Binding-site contacts:
Ligand atom C25 contacts residue TYR272 of chain 1.L at 3.6 Å (hydrophobic).
Ligand atom C35 contacts residue GLY221 of chain 1.L at 3.5 Å.
Ligand atom C33 contacts residue HIS219 of chain 1.L at 3.8 Å.
Ligand atom CL31 contacts residue CYS177 of chain 1.L at 3.7 Å.
Ligand atom C17 contacts residue TYR272 of chain 1.L at 3.6 Å (hydrophobic).
Ligand atom C16 contacts residue TYR272 of chain 1.L at 3.5 Å (hydrophobic).
Ligand atom N36 contacts residue CYS225 of chain 1.L at 3.6 Å (h-bond).
Ligand atom C12 contacts residue HIS321 of chain 1.L at 3.6 Å.
Ligand atom N36 contacts residue GLN212 of chain 1.L at 3.3 Å (h-bond).
Ligand atom N18 contacts residue HIS321 of chain 1.L at 3.3 Å (h-bond).
Ligand atom CL31 contacts residue PHE174 of chain 1.L at 3.7 Å.
Ligand atom C21 contacts residue TRP275 of chain 1.L at 3.5 Å (hydrophobic).
Ligand atom C17 contacts residue CYS271 of chain 1.L at 3.8 Å (hydrophobic).
Ligand atom C16 contacts residue SO41 of chain 1.QA at 3.6 Å.
Ligand atom C29 contacts residue HIS219 of chain 1.L at 3.7 Å.
Ligand atom O13 contacts residue ARG173 of chain 1.L at 2.9 Å (salt-bridge).
Ligand atom C4 contacts residue MES1 of chain 1.SA at 3.8 Å.
Ligand atom N36 contacts residue GLY221 of chain 1.L at 3.2 Å.
Ligand atom O13 contacts residue TYR166 of chain 1.K at 3.8 Å.
Ligand atom C30 contacts residue ARG173 of chain 1.L at 3.6 Å.
Ligand atom C12 contacts residue ZN1 of chain 1.OA at 3.3 Å.
Ligand atom N18 contacts residue ZN1 of chain 1.OA at 2.1 Å.
Ligand atom C33 contacts residue GLY221 of chain 1.L at 3.7 Å.
Ligand atom C20 contacts residue ARG173 of chain 1.L at 3.8 Å.
Ligand atom C5 contacts residue TRP275 of chain 1.L at 3.7 Å (hydrophobic).
Ligand atom C2 contacts residue LEU320 of chain 1.L at 3.5 Å (hydrophobic).
Ligand atom C27 contacts residue ARG173 of chain 1.L at 3.8 Å.
Ligand atom N18 contacts residue CYS271 of chain 1.L at 3.5 Å (h-bond).
Ligand atom N18 contacts residue ASP269 of chain 1.L at 3.1 Å (salt-bridge).
Ligand atom C14 contacts residue ARG173 of chain 1.L at 3.8 Å.
Ligand atom C17 contacts residue SO41 of chain 1.QA at 3.6 Å.
Ligand atom C2 contacts residue MES1 of chain 1.SA at 3.7 Å.
Ligand atom CL31 contacts residue ALA123 of chain 1.L at 3.6 Å.
Ligand atom C20 contacts residue MES1 of chain 1.SA at 3.6 Å.
Ligand atom C35 contacts residue GLN212 of chain 1.L at 3.5 Å.
Ligand atom N36 contacts residue SER222 of chain 1.L at 3.6 Å.
Ligand atom N36 contacts residue ARG173 of chain 1.L at 3.5 Å.
Ligand atom C17 contacts residue ASP269 of chain 1.L at 3.4 Å.
Ligand atom C17 contacts residue ZN1 of chain 1.OA at 2.9 Å.
Ligand atom C29 contacts residue TYR272 of chain 1.L at 3.4 Å (hydrophobic).

This small molecule binds to this protein.
Small molecule (SMILES): N#Cc1ccc(Cn2cncc2CN2CCN(c3cccc(Cl)c3)C(=O)C2)cc1

Sequence of chain 1.K:
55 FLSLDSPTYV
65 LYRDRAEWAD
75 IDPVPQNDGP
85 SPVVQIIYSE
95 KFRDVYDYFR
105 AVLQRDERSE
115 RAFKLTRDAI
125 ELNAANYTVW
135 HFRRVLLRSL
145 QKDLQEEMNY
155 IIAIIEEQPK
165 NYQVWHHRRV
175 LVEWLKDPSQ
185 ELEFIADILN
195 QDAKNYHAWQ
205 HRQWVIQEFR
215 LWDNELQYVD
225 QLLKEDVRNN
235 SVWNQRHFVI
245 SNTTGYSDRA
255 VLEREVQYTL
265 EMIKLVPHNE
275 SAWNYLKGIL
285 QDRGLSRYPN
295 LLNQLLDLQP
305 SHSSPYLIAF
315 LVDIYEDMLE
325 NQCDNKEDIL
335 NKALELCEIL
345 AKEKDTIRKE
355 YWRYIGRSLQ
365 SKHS

Sequence of chain 1.L:
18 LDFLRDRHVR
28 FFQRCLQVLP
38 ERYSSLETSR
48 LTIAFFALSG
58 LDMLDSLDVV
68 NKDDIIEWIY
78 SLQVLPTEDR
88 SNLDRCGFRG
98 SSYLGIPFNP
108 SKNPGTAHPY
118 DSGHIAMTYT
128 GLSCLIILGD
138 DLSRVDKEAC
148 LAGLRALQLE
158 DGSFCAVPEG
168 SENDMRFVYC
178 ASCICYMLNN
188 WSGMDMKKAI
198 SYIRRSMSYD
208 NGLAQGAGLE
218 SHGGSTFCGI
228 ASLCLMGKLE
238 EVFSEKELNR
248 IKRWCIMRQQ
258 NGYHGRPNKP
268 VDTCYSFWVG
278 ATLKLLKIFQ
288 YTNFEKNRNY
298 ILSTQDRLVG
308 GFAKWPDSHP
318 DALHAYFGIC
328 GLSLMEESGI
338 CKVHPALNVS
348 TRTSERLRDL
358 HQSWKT